Sequence of chain 1.F:
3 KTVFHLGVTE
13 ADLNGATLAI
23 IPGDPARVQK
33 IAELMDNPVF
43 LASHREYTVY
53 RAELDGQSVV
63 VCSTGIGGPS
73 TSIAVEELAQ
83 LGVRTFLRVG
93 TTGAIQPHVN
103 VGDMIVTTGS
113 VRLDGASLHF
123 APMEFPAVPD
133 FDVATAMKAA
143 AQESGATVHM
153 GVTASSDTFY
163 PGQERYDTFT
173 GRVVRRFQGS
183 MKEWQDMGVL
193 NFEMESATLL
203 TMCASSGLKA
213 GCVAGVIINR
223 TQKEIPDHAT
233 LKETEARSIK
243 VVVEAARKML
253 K

Sequence of chain 1.E:
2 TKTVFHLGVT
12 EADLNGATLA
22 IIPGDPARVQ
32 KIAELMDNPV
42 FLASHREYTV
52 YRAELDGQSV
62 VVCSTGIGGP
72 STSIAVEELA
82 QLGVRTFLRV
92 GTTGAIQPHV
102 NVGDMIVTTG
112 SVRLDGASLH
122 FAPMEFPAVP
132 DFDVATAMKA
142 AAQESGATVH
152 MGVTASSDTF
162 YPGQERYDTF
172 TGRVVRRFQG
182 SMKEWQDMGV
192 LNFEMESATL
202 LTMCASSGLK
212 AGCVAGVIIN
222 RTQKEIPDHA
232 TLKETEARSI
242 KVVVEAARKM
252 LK

Binding-site contacts:
Ligand atom O2 contacts residue MET196 of chain 1.E at 3.4 Å.
Ligand atom C1' contacts residue EDO1 of chain 1.U at 3.7 Å.
Ligand atom O2' contacts residue THR93 of chain 1.E at 3.7 Å.
Ligand atom C4 contacts residue GLY95 of chain 1.E at 3.4 Å.
Ligand atom C5 contacts residue THR94 of chain 1.E at 3.5 Å.
Ligand atom C3' contacts residue GLU197 of chain 1.E at 3.5 Å.
Ligand atom C6 contacts residue THR93 of chain 1.E at 3.4 Å.
Ligand atom O2 contacts residue PHE161 of chain 1.E at 3.8 Å.
Ligand atom N3 contacts residue GLN165 of chain 1.E at 2.9 Å (h-bond).
Ligand atom C1' contacts residue THR93 of chain 1.E at 3.5 Å.
Ligand atom O3' contacts residue EDO1 of chain 1.U at 3.3 Å.
Ligand atom C2' contacts residue MET196 of chain 1.E at 3.9 Å (hydrophobic).
Ligand atom O4 contacts residue GLY95 of chain 1.E at 3.5 Å.
Ligand atom O2' contacts residue GLU195 of chain 1.E at 3.3 Å.
Ligand atom C2' contacts residue GLU197 of chain 1.E at 3.7 Å.
Ligand atom O2' contacts residue GLU197 of chain 1.E at 2.7 Å (salt-bridge).
Ligand atom N1 contacts residue THR93 of chain 1.E at 3.7 Å.
Ligand atom O5' contacts residue HIS7 of chain 1.F at 2.7 Å (h-bond).
Ligand atom C6 contacts residue THR94 of chain 1.E at 3.7 Å.
Ligand atom C5' contacts residue ILE68 of chain 1.E at 3.8 Å (hydrophobic).
Ligand atom O4 contacts residue GLN165 of chain 1.E at 3.6 Å.
Ligand atom C2 contacts residue PHE161 of chain 1.E at 3.8 Å (hydrophobic).
Ligand atom C4' contacts residue EDO1 of chain 1.U at 3.8 Å.
Ligand atom C4 contacts residue ARG167 of chain 1.E at 3.9 Å.
Ligand atom C4 contacts residue GLN165 of chain 1.E at 3.7 Å.
Ligand atom C2' contacts residue EDO1 of chain 1.U at 3.6 Å.
Ligand atom O2' contacts residue MET196 of chain 1.E at 3.2 Å (h-bond).
Ligand atom N3 contacts residue PHE194 of chain 1.E at 3.7 Å.
Ligand atom C5' contacts residue HIS7 of chain 1.F at 3.3 Å.
Ligand atom O2' contacts residue EDO1 of chain 1.U at 2.7 Å (h-bond).
Ligand atom O2 contacts residue GLN165 of chain 1.E at 2.9 Å (h-bond).
Ligand atom O4' contacts residue THR93 of chain 1.E at 3.7 Å.
Ligand atom C5 contacts residue GLY95 of chain 1.E at 3.4 Å.
Ligand atom N3 contacts residue PHE161 of chain 1.E at 3.7 Å.
Ligand atom C2 contacts residue PHE194 of chain 1.E at 3.9 Å (hydrophobic).
Ligand atom C2 contacts residue GLN165 of chain 1.E at 3.7 Å.
Ligand atom O2 contacts residue GLU195 of chain 1.E at 3.5 Å.
Ligand atom O4 contacts residue ARG167 of chain 1.E at 3.0 Å (salt-bridge).
Ligand atom O4 contacts residue ILE220 of chain 1.E at 3.6 Å.
Ligand atom O3' contacts residue GLU197 of chain 1.E at 2.7 Å (salt-bridge).

A small-molecule ligand and the protein it binds are described below.
Small molecule (SMILES): O=c1ccn([C@@H]2O[C@H](CO)[C@@H](O)[C@H]2O)c(=O)[nH]1